Binding-site contacts:
Ligand atom C2' contacts residue VAL30 of chain 1.B at 3.4 Å (hydrophobic).
Ligand atom O6 contacts residue ASN117 of chain 1.B at 3.3 Å (h-bond).
Ligand atom O6 contacts residue ASP120 of chain 1.B at 3.4 Å (salt-bridge).
Ligand atom O2' contacts residue PHE29 of chain 1.B at 3.4 Å.
Ligand atom N1 contacts residue ASP120 of chain 1.B at 2.7 Å (salt-bridge).
Ligand atom N2 contacts residue ASP120 of chain 1.B at 2.9 Å (salt-bridge).
Ligand atom PG contacts residue MG1 of chain 1.H at 3.2 Å.
Ligand atom O3G contacts residue TYR33 of chain 1.B at 2.6 Å (h-bond).
Ligand atom C6 contacts residue ASP120 of chain 1.B at 3.5 Å.
Ligand atom O2B contacts residue SER18 of chain 1.B at 2.9 Å (h-bond).
Ligand atom N3B contacts residue TYR33 of chain 1.B at 3.5 Å.
Ligand atom O1A contacts residue SER18 of chain 1.B at 3.4 Å (h-bond).
Ligand atom O6 contacts residue ALA147 of chain 1.B at 2.9 Å (h-bond).
Ligand atom PB contacts residue MG1 of chain 1.H at 3.2 Å.
Ligand atom O3A contacts residue GLY16 of chain 1.B at 3.2 Å (h-bond).
Ligand atom O2G contacts residue ALA13 of chain 1.B at 3.5 Å.
Ligand atom O1A contacts residue GLY16 of chain 1.B at 3.3 Å.
Ligand atom C8 contacts residue ALA19 of chain 1.B at 3.5 Å (hydrophobic).
Ligand atom N7 contacts residue ASN117 of chain 1.B at 3.1 Å (h-bond).
Ligand atom O1B contacts residue GLY16 of chain 1.B at 3.0 Å (h-bond).
Ligand atom O2' contacts residue VAL30 of chain 1.B at 2.6 Å (h-bond).
Ligand atom O2' contacts residue ASP31 of chain 1.B at 3.2 Å (salt-bridge).
Ligand atom O6 contacts residue LYS118 of chain 1.B at 3.3 Å.
Ligand atom N3B contacts residue MG1 of chain 1.H at 3.4 Å.
Ligand atom O1B contacts residue VAL15 of chain 1.B at 3.2 Å (h-bond).
Ligand atom O6 contacts residue LYS148 of chain 1.B at 3.4 Å (salt-bridge).
Ligand atom O3G contacts residue PRO35 of chain 1.B at 3.4 Å.
Ligand atom C5' contacts residue GLY14 of chain 1.B at 3.4 Å.
Ligand atom O1G contacts residue MG1 of chain 1.H at 2.0 Å.
Ligand atom O6 contacts residue SER146 of chain 1.B at 3.4 Å.
Ligand atom O1B contacts residue LYS17 of chain 1.B at 2.8 Å (salt-bridge).
Ligand atom O1G contacts residue THR36 of chain 1.B at 2.8 Å (h-bond).
Ligand atom O2A contacts residue TYR33 of chain 1.B at 3.4 Å.
Ligand atom O2B contacts residue MG1 of chain 1.H at 2.0 Å.
Ligand atom O1A contacts residue ALA19 of chain 1.B at 2.8 Å (h-bond).
Ligand atom N3B contacts residue GLY14 of chain 1.B at 3.0 Å (h-bond).
Ligand atom O2G contacts residue GLY61 of chain 1.B at 2.7 Å (h-bond).
Ligand atom O2G contacts residue LYS17 of chain 1.B at 2.6 Å (salt-bridge).
Ligand atom O4' contacts residue LYS118 of chain 1.B at 3.2 Å (salt-bridge).
Ligand atom O3' contacts residue ASP31 of chain 1.B at 3.0 Å (salt-bridge).

The protein below binds the small molecule below.
Small molecule (SMILES): Nc1nc2c(ncn2[C@@H]2O[C@H](CO[P](=O)(O)O[P](=O)(O)NP(=O)(O)O)[C@@H](O)[C@H]2O)c(=O)[nH]1

Sequence of chain 1.B:
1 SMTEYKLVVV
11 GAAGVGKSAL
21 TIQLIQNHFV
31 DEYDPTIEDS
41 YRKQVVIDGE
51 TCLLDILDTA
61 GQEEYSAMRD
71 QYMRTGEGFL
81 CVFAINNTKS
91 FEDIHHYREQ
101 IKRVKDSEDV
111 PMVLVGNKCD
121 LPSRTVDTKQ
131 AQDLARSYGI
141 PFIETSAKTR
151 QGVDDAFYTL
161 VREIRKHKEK